Sequence of chain 3.B:
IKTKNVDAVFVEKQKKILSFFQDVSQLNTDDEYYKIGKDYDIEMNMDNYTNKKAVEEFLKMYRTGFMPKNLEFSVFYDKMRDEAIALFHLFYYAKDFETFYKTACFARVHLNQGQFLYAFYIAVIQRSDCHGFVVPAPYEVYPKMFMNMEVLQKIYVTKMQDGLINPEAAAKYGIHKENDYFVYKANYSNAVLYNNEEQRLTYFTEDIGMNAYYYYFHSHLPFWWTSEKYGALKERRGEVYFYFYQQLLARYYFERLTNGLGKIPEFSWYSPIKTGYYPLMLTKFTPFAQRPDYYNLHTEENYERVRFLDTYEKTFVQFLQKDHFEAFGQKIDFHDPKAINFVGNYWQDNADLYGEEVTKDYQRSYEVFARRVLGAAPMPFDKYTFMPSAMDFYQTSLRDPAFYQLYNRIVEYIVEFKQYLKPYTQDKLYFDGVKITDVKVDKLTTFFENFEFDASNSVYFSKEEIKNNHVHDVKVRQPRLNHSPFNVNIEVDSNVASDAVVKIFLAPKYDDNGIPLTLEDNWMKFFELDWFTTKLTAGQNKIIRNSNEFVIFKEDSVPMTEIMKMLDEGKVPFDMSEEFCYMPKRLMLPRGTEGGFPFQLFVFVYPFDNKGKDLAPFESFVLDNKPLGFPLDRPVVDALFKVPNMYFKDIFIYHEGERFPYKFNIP

This small molecule binds to this protein.
Small molecule (SMILES): CC(=O)N[C@H]1[C@H](O[C@H]2[C@H](O)[C@@H](NC(C)=O)CO[C@@H]2CO)O[C@H](CO)[C@@H](O[C@@H]2O[C@H](CO[C@H]3O[C@H](CO)[C@@H](O)[C@H](O)[C@@H]3O)[C@@H](O)[C@H](O[C@H]3O[C@H](CO)[C@@H](O)[C@H](O)[C@@H]3O)[C@@H]2O)[C@@H]1O

Sequence of chain 2.A:
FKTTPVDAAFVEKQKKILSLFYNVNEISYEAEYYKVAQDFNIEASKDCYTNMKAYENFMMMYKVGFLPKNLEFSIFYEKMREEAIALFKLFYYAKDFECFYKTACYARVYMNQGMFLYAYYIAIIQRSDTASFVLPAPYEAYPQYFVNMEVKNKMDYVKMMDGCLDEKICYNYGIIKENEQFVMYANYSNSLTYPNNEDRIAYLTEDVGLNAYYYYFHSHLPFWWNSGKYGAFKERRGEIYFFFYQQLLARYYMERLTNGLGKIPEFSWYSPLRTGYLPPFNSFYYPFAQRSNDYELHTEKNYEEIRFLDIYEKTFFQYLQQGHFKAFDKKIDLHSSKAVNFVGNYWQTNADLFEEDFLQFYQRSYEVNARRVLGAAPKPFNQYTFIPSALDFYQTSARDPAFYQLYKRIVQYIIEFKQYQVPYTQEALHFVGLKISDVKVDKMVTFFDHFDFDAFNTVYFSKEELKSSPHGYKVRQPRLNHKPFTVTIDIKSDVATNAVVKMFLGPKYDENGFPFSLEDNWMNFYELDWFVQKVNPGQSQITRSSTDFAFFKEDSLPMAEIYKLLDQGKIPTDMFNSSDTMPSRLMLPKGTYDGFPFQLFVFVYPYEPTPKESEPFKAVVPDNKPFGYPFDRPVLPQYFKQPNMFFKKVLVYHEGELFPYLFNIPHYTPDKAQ

Sequence of chain 2.B:
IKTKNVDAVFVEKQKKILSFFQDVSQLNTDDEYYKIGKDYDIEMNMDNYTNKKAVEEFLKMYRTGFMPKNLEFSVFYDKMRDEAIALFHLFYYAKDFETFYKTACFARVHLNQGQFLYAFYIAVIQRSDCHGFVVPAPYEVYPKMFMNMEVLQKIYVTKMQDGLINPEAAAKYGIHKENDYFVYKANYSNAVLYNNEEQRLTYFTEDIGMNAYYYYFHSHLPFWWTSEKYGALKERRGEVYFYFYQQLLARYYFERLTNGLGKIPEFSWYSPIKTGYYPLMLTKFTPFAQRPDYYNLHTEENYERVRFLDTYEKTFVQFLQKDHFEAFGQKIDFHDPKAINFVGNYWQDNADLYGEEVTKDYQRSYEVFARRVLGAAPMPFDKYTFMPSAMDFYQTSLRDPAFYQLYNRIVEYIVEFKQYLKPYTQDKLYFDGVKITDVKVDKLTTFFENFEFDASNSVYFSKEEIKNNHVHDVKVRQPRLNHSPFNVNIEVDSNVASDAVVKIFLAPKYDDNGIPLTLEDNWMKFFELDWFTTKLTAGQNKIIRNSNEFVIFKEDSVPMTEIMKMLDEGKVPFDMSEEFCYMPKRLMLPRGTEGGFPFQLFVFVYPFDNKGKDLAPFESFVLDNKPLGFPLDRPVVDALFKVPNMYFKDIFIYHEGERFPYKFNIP

Binding-site contacts:
Ligand atom O6 contacts residue PRO671 of chain 2.A at 4.0 Å.
Ligand atom C8 contacts residue ASN669 of chain 2.A at 3.8 Å.
Ligand atom O6 contacts residue ASN177 of chain 2.A at 3.8 Å.
Ligand atom O3 contacts residue ILE670 of chain 2.A at 4.3 Å.
Ligand atom C7 contacts residue ASN192 of chain 2.A at 3.4 Å.
Ligand atom O3 contacts residue ASN669 of chain 2.A at 3.6 Å (h-bond).
Ligand atom C6 contacts residue PRO671 of chain 2.A at 4.1 Å (hydrophobic).
Ligand atom O2 contacts residue ASN177 of chain 2.A at 4.1 Å.
Ligand atom O7 contacts residue LYS159 of chain 2.A at 4.0 Å.
Ligand atom C3 contacts residue ASN669 of chain 2.A at 3.4 Å.
Ligand atom C5 contacts residue ASN192 of chain 2.A at 3.5 Å.
Ligand atom O7 contacts residue GLU155 of chain 2.A at 4.3 Å.
Ligand atom O4 contacts residue ILE670 of chain 2.A at 3.4 Å.
Ligand atom C4 contacts residue ASN192 of chain 2.A at 4.2 Å.
Ligand atom C3 contacts residue ASN192 of chain 2.A at 3.8 Å.
Ligand atom C8 contacts residue TYR190 of chain 2.A at 3.4 Å (hydrophobic).
Ligand atom C5 contacts residue ILE670 of chain 2.A at 4.4 Å (hydrophobic).
Ligand atom C7 contacts residue ASN669 of chain 2.A at 3.7 Å.
Ligand atom C8 contacts residue PRO524 of chain 3.B at 3.6 Å (hydrophobic).
Ligand atom C1 contacts residue ASN192 of chain 2.A at 1.4 Å.
Ligand atom C8 contacts residue GLY179 of chain 2.A at 4.3 Å.
Ligand atom C2 contacts residue ASN192 of chain 2.A at 2.5 Å.
Ligand atom O7 contacts residue ASN192 of chain 2.A at 3.3 Å (h-bond).
Ligand atom N2 contacts residue ASN669 of chain 2.A at 2.8 Å (h-bond).
Ligand atom C6 contacts residue TYR666 of chain 2.A at 3.3 Å (hydrophobic).
Ligand atom O5 contacts residue ASN192 of chain 2.A at 2.3 Å (h-bond).
Ligand atom C1 contacts residue TYR666 of chain 2.A at 4.3 Å (hydrophobic).
Ligand atom N2 contacts residue ASN192 of chain 2.A at 3.0 Å (h-bond).
Ligand atom C1 contacts residue ASN669 of chain 2.A at 4.2 Å.
Ligand atom O7 contacts residue TYR666 of chain 2.A at 3.8 Å.
Ligand atom C3 contacts residue ILE670 of chain 2.A at 4.2 Å (hydrophobic).
Ligand atom C7 contacts residue TYR666 of chain 2.A at 4.1 Å (hydrophobic).
Ligand atom C8 contacts residue LYS159 of chain 2.A at 3.9 Å.
Ligand atom C5 contacts residue TYR666 of chain 2.A at 3.8 Å (hydrophobic).
Ligand atom O5 contacts residue TYR666 of chain 2.A at 4.0 Å.
Ligand atom O3 contacts residue PRO671 of chain 2.A at 3.7 Å.
Ligand atom C2 contacts residue ASN669 of chain 2.A at 3.6 Å.
Ligand atom O7 contacts residue ILE670 of chain 2.A at 3.6 Å.
Ligand atom C4 contacts residue ILE670 of chain 2.A at 4.2 Å (hydrophobic).
Ligand atom C8 contacts residue TYR666 of chain 2.A at 3.7 Å (hydrophobic).